This small molecule binds to this protein.
Small molecule (SMILES): CC(=O)N[C@H]1[C@H](O[C@H]2[C@H](O)[C@@H](NC(C)=O)CO[C@@H]2CO)O[C@H](CO)[C@@H](O[C@@H]2O[C@H](CO)[C@@H](O)[C@H](O)[C@@H]2O)[C@@H]1O

Sequence of chain 1.B:
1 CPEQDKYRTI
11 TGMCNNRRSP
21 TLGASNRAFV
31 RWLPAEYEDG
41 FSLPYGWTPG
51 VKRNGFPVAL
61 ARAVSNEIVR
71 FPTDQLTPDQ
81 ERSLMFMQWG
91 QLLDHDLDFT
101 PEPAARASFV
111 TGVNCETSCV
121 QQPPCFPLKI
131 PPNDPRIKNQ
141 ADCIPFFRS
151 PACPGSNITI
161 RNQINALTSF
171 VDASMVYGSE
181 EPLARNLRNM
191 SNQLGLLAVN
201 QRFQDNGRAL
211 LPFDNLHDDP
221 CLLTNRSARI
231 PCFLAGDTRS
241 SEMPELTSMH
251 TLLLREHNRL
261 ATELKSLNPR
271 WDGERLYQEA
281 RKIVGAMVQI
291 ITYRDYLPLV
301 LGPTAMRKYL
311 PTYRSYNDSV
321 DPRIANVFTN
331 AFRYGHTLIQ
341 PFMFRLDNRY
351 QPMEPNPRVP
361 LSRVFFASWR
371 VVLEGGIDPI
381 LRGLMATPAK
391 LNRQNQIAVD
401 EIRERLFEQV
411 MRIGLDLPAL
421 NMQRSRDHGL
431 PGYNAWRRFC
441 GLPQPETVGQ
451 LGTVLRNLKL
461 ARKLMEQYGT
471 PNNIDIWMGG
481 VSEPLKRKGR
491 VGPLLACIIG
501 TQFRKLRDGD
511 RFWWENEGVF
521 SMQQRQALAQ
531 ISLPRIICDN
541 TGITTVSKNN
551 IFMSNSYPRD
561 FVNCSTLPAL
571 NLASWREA

Binding-site contacts:
Ligand atom O6 contacts residue ASN192 of chain 1.B at 3.5 Å (h-bond).
Ligand atom O6 contacts residue GLN201 of chain 1.B at 4.0 Å.
Ligand atom C3 contacts residue GLN201 of chain 1.B at 4.2 Å.
Ligand atom N2 contacts residue ASN189 of chain 1.B at 3.0 Å (h-bond).
Ligand atom O5 contacts residue ASN192 of chain 1.B at 3.8 Å.
Ligand atom O7 contacts residue LEU197 of chain 1.B at 4.2 Å.
Ligand atom C6 contacts residue ASN192 of chain 1.B at 4.2 Å.
Ligand atom C4 contacts residue ASN189 of chain 1.B at 4.5 Å.
Ligand atom O5 contacts residue ASN189 of chain 1.B at 2.7 Å (h-bond).
Ligand atom O7 contacts residue ASN189 of chain 1.B at 3.1 Å (h-bond).
Ligand atom C8 contacts residue GLN201 of chain 1.B at 3.4 Å.
Ligand atom C2 contacts residue GLN201 of chain 1.B at 4.0 Å.
Ligand atom C2 contacts residue ASN189 of chain 1.B at 2.7 Å.
Ligand atom C7 contacts residue VAL199 of chain 1.B at 4.1 Å (hydrophobic).
Ligand atom C8 contacts residue TYR26 of chain 1.A at 3.9 Å (hydrophobic).
Ligand atom O3 contacts residue GLN201 of chain 1.B at 3.2 Å (h-bond).
Ligand atom N2 contacts residue GLN201 of chain 1.B at 3.5 Å (h-bond).
Ligand atom C5 contacts residue ASN189 of chain 1.B at 3.9 Å.
Ligand atom C1 contacts residue ASN189 of chain 1.B at 1.7 Å.
Ligand atom O5 contacts residue LEU196 of chain 1.B at 3.8 Å.
Ligand atom C3 contacts residue ASN189 of chain 1.B at 4.0 Å.
Ligand atom C6 contacts residue GLN201 of chain 1.B at 3.9 Å.
Ligand atom C1 contacts residue ASN192 of chain 1.B at 4.0 Å.
Ligand atom C7 contacts residue ASN189 of chain 1.B at 3.2 Å.
Ligand atom C8 contacts residue ASN189 of chain 1.B at 4.0 Å.
Ligand atom C1 contacts residue SER191 of chain 1.B at 4.3 Å.
Ligand atom O6 contacts residue LEU196 of chain 1.B at 3.9 Å.
Ligand atom O6 contacts residue LEU194 of chain 1.B at 3.3 Å.
Ligand atom C7 contacts residue GLN201 of chain 1.B at 3.2 Å.
Ligand atom C5 contacts residue ASN192 of chain 1.B at 3.9 Å.
Ligand atom C8 contacts residue HIS22 of chain 1.A at 3.8 Å.
Ligand atom C8 contacts residue ALA198 of chain 1.B at 4.3 Å (hydrophobic).
Ligand atom O7 contacts residue ALA198 of chain 1.B at 3.3 Å.
Ligand atom O7 contacts residue GLN201 of chain 1.B at 3.5 Å (h-bond).
Ligand atom O7 contacts residue VAL199 of chain 1.B at 3.0 Å (h-bond).
Ligand atom O6 contacts residue ASN200 of chain 1.B at 4.1 Å.
Ligand atom C7 contacts residue ALA198 of chain 1.B at 4.2 Å (hydrophobic).
Ligand atom C8 contacts residue SER25 of chain 1.A at 3.6 Å.
Ligand atom N2 contacts residue SER191 of chain 1.B at 4.4 Å.

Sequence of chain 1.A:
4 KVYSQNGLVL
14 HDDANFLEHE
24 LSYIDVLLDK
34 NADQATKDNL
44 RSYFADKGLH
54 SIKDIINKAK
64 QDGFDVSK